Binding-site contacts:
Ligand atom C13 contacts residue ILE973 of chain 1.D at 3.0 Å (hydrophobic).
Ligand atom C10 contacts residue LEU969 of chain 1.D at 3.3 Å (hydrophobic).
Ligand atom N3 contacts residue ILE970 of chain 1.D at 3.0 Å (h-bond).
Ligand atom O17 contacts residue SER343 of chain 1.B at 2.6 Å (h-bond).
Ligand atom O16 contacts residue THR348 of chain 1.B at 3.0 Å (h-bond).
Ligand atom O9 contacts residue LYS1017 of chain 1.D at 3.0 Å (salt-bridge).
Ligand atom O13 contacts residue GLU599 of chain 1.B at 2.6 Å (salt-bridge).
Ligand atom C2 contacts residue GLN505 of chain 1.B at 3.4 Å.
Ligand atom O16 contacts residue ARG379 of chain 1.B at 2.8 Å (salt-bridge).
Ligand atom O2 contacts residue LYS1018 of chain 1.D at 3.4 Å (salt-bridge).
Ligand atom O7 contacts residue LEU1021 of chain 1.D at 3.1 Å.
Ligand atom C2 contacts residue PHE572 of chain 1.B at 3.5 Å (hydrophobic).
Ligand atom O10 contacts residue SER574 of chain 1.B at 3.0 Å (h-bond).
Ligand atom O10 contacts residue SER577 of chain 1.B at 3.2 Å (h-bond).
Ligand atom O11 contacts residue LYS1017 of chain 1.D at 2.4 Å (salt-bridge).
Ligand atom O16 contacts residue ALA345 of chain 1.B at 3.4 Å.
Ligand atom O19 contacts residue ASN346 of chain 1.B at 2.5 Å (h-bond).
Ligand atom O12 contacts residue SER574 of chain 1.B at 2.6 Å (h-bond).
Ligand atom P2 contacts residue LYS1017 of chain 1.D at 3.1 Å.
Ligand atom P2 contacts residue SER574 of chain 1.B at 3.4 Å.
Ligand atom O12 contacts residue ARG576 of chain 1.B at 2.7 Å (salt-bridge).
Ligand atom N3 contacts residue ILE973 of chain 1.D at 3.5 Å (h-bond).
Ligand atom O11 contacts residue LYS964 of chain 1.D at 2.9 Å (salt-bridge).
Ligand atom O8 contacts residue PHE533 of chain 1.B at 3.5 Å.
Ligand atom O15 contacts residue GLY309 of chain 1.B at 3.2 Å (h-bond).
Ligand atom O18 contacts residue ASN346 of chain 1.B at 3.3 Å (h-bond).
Ligand atom O3 contacts residue LYS1018 of chain 1.D at 3.2 Å (salt-bridge).
Ligand atom O18 contacts residue THR348 of chain 1.B at 2.8 Å (h-bond).
Ligand atom C18 contacts residue ILE597 of chain 1.B at 3.5 Å (hydrophobic).
Ligand atom N4 contacts residue ILE973 of chain 1.D at 2.3 Å (h-bond).
Ligand atom C18 contacts residue ASN638 of chain 1.B at 3.3 Å.
Ligand atom O17 contacts residue ARG379 of chain 1.B at 3.5 Å (salt-bridge).
Ligand atom O20 contacts residue THR348 of chain 1.B at 2.6 Å (h-bond).
Ligand atom N4 contacts residue COA1 of chain 1.O at 3.1 Å (h-bond).
Ligand atom O18 contacts residue PHE347 of chain 1.B at 3.0 Å (h-bond).
Ligand atom N contacts residue LEU1021 of chain 1.D at 3.5 Å.
Ligand atom C26 contacts residue ASN346 of chain 1.B at 3.3 Å.
Ligand atom O19 contacts residue ALA345 of chain 1.B at 3.4 Å.
Ligand atom C12 contacts residue ILE970 of chain 1.D at 3.5 Å (hydrophobic).
Ligand atom O14 contacts residue ASN638 of chain 1.B at 2.8 Å (h-bond).

A small-molecule ligand and the protein it binds are described below.
Small molecule (SMILES): CC(C)(COP(=O)(O)OP(=O)(O)OC[C@H]1O[C@@H](n2cnc3c(N)ncnc32)[C@H](O)[C@@H]1OP(=O)(O)O)[C@@H](O)C(=O)NCCC(=O)NCCSC(=O)C[C@@](O)(CC(=O)O)C(=O)O

Sequence of chain 1.B:
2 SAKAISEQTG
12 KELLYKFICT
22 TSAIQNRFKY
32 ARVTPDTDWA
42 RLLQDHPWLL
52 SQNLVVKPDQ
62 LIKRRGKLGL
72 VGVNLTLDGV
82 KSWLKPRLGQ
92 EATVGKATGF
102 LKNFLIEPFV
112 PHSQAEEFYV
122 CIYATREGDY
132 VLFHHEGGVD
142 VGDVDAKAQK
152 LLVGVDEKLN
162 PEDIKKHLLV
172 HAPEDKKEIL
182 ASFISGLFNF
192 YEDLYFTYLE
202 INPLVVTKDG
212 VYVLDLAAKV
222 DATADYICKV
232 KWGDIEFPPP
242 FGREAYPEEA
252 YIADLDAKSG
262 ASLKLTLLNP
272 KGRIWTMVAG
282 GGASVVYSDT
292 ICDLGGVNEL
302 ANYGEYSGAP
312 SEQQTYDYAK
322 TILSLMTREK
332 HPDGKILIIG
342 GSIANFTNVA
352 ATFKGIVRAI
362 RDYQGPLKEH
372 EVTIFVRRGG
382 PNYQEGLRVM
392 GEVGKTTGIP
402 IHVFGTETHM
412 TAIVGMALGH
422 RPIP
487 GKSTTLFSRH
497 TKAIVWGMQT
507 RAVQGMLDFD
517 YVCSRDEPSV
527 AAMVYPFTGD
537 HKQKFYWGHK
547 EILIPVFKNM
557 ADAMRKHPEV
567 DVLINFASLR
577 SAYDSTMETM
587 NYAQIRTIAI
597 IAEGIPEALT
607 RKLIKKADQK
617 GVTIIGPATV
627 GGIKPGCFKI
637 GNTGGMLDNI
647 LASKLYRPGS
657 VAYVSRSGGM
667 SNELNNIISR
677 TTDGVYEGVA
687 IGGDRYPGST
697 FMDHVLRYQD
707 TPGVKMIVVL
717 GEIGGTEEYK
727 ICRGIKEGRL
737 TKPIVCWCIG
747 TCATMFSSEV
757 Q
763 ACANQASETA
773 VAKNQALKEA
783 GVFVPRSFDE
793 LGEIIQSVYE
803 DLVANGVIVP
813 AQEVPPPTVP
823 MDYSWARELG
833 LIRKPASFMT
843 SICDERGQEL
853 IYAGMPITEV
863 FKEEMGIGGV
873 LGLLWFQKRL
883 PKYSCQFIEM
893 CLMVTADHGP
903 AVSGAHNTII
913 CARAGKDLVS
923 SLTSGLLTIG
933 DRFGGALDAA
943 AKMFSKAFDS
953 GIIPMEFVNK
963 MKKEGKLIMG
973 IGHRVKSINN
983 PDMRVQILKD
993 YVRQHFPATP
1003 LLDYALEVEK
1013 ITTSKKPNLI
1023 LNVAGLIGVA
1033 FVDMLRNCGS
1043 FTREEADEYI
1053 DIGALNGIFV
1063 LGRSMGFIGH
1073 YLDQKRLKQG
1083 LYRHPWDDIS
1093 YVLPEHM

Sequence of chain 1.D:
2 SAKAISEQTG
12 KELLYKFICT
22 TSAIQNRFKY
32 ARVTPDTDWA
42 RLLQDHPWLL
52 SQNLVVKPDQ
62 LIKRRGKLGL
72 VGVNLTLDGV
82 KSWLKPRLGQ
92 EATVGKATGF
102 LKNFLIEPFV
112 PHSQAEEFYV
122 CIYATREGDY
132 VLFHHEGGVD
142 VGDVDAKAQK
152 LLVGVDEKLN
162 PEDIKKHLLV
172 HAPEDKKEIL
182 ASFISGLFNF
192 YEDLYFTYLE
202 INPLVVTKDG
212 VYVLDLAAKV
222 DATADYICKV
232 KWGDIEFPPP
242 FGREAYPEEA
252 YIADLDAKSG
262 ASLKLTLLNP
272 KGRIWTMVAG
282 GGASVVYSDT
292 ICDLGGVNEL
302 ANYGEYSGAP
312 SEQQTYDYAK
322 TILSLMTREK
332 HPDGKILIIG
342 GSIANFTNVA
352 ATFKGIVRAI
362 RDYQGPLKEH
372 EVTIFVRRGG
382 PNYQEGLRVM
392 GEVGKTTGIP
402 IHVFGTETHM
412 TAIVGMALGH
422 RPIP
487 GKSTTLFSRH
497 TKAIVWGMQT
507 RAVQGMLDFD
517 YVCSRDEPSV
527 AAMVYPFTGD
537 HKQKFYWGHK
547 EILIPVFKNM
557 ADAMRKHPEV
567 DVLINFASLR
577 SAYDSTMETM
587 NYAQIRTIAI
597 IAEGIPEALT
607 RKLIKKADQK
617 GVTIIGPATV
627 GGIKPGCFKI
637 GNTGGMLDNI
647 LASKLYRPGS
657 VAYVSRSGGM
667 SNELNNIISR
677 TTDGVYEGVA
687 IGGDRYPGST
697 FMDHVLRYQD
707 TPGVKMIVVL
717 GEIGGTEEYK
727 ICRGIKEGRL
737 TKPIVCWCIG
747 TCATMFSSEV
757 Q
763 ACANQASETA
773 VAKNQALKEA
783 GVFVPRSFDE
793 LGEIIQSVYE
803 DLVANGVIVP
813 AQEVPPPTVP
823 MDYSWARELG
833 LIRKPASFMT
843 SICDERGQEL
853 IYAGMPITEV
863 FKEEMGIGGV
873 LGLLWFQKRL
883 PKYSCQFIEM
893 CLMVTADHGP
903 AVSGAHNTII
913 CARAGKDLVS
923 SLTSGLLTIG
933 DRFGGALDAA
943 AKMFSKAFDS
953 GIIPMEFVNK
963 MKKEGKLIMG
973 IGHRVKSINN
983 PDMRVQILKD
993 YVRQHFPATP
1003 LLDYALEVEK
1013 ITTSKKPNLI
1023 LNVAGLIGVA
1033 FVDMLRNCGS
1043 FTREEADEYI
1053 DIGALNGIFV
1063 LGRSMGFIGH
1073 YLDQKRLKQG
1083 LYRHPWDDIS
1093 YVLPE